Sequence of chain 1.A:
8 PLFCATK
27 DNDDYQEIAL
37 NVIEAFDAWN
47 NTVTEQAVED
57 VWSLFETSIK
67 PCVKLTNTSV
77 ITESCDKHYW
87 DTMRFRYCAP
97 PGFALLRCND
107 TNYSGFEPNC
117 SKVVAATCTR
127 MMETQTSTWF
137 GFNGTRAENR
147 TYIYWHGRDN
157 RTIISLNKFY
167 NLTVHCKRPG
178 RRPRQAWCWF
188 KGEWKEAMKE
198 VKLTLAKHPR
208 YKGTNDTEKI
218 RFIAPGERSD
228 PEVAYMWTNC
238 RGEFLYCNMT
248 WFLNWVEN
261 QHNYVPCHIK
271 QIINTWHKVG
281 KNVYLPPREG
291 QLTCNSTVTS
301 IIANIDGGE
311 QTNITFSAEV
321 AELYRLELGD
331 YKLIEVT

The small molecule below binds the protein below.
Small molecule (SMILES): CC(=O)N[C@@H]1[C@@H](O)[C@H](O)[C@@H](CO)O[C@H]1O

Binding-site contacts:
Ligand atom C3 contacts residue ASN167 of chain 1.A at 3.8 Å.
Ligand atom O6 contacts residue THR169 of chain 1.A at 4.2 Å.
Ligand atom N2 contacts residue ASN167 of chain 1.A at 2.8 Å (h-bond).
Ligand atom C6 contacts residue THR169 of chain 1.A at 4.2 Å.
Ligand atom C1 contacts residue ASN167 of chain 1.A at 1.4 Å.
Ligand atom C2 contacts residue ASN167 of chain 1.A at 2.4 Å.
Ligand atom O7 contacts residue ASN167 of chain 1.A at 3.8 Å.
Ligand atom O5 contacts residue THR169 of chain 1.A at 4.4 Å.
Ligand atom O5 contacts residue ASN167 of chain 1.A at 2.4 Å (h-bond).
Ligand atom C5 contacts residue ASN167 of chain 1.A at 3.7 Å.
Ligand atom C7 contacts residue ASN167 of chain 1.A at 3.5 Å.
Ligand atom C4 contacts residue ASN167 of chain 1.A at 4.2 Å.